Sequence of chain 1.A:
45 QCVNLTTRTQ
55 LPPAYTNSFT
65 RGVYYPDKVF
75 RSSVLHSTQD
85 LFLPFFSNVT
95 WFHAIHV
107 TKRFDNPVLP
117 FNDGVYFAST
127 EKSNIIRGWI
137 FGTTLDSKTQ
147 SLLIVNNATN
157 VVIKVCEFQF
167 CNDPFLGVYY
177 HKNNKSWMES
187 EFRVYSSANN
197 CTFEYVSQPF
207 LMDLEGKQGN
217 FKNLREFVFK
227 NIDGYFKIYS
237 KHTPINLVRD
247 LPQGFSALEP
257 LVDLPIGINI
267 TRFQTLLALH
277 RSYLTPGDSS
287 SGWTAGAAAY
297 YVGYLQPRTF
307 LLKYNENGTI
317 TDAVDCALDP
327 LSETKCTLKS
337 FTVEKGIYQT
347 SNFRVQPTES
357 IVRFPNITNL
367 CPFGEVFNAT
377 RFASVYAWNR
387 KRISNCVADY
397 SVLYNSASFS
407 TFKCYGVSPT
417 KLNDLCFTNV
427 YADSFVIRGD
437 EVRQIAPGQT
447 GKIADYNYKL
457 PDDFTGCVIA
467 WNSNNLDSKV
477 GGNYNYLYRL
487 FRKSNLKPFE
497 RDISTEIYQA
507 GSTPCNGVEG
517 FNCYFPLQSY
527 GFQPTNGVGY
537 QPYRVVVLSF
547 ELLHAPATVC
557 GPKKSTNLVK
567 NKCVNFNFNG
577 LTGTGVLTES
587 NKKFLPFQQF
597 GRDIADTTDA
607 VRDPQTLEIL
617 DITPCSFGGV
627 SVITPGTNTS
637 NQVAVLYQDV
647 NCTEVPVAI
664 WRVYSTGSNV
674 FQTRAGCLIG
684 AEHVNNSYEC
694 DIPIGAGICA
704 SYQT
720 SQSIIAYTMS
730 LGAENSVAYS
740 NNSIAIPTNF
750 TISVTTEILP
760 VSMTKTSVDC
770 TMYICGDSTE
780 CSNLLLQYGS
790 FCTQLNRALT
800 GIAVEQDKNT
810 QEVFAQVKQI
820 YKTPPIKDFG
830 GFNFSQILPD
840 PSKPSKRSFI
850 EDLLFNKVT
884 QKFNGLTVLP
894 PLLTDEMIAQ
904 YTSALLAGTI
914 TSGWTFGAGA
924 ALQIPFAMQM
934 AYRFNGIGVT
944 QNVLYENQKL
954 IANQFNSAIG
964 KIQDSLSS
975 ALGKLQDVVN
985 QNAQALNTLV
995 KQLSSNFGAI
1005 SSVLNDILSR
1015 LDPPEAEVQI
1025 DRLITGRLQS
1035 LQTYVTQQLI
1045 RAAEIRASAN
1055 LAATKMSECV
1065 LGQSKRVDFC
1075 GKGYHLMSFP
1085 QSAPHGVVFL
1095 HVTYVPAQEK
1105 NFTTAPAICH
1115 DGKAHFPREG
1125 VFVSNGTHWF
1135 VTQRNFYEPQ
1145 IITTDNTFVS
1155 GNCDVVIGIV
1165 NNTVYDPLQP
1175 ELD

Binding-site contacts:
Ligand atom C5 contacts residue ASN1165 of chain 1.A at 3.7 Å.
Ligand atom O5 contacts residue ASN1165 of chain 1.A at 2.4 Å (h-bond).
Ligand atom C8 contacts residue ASN1165 of chain 1.A at 3.9 Å.
Ligand atom N2 contacts residue ASN1165 of chain 1.A at 3.0 Å (h-bond).
Ligand atom C7 contacts residue ASN1165 of chain 1.A at 3.3 Å.
Ligand atom C4 contacts residue ASN1165 of chain 1.A at 4.2 Å.
Ligand atom C2 contacts residue ASN1165 of chain 1.A at 2.5 Å.
Ligand atom C1 contacts residue ASN1165 of chain 1.A at 1.4 Å.
Ligand atom C8 contacts residue ILE1163 of chain 1.A at 3.5 Å (hydrophobic).
Ligand atom C3 contacts residue ASN1165 of chain 1.A at 3.8 Å.
Ligand atom O7 contacts residue ASN1165 of chain 1.A at 3.3 Å (h-bond).
Ligand atom C8 contacts residue VAL1164 of chain 1.A at 4.0 Å (hydrophobic).

The protein below binds the small molecule below.
Small molecule (SMILES): CC(=O)N[C@@H]1[C@@H](O)[C@H](O)[C@@H](CO)O[C@H]1O